This protein binds this small molecule.
Small molecule (SMILES): CC(=O)N[C@@H]1[C@@H](O)[C@H](O)[C@@H](CO)O[C@H]1O

Binding-site contacts:
Ligand atom C2 contacts residue ASN197 of chain 1.A at 2.5 Å.
Ligand atom C4 contacts residue ASN197 of chain 1.A at 4.2 Å.
Ligand atom C8 contacts residue ASN197 of chain 1.A at 4.5 Å.
Ligand atom C8 contacts residue PHE188 of chain 1.A at 3.5 Å (hydrophobic).
Ligand atom O5 contacts residue ASN197 of chain 1.A at 2.3 Å (h-bond).
Ligand atom C5 contacts residue ASN197 of chain 1.A at 3.7 Å.
Ligand atom O5 contacts residue SER199 of chain 1.A at 4.0 Å.
Ligand atom O6 contacts residue ASN197 of chain 1.A at 4.5 Å.
Ligand atom N2 contacts residue ASN197 of chain 1.A at 3.0 Å (h-bond).
Ligand atom C3 contacts residue ASN197 of chain 1.A at 3.8 Å.
Ligand atom O7 contacts residue ASN197 of chain 1.A at 4.2 Å.
Ligand atom C7 contacts residue ASN197 of chain 1.A at 3.9 Å.
Ligand atom C1 contacts residue ASN197 of chain 1.A at 1.4 Å.
Ligand atom C7 contacts residue PHE188 of chain 1.A at 4.3 Å (hydrophobic).
Ligand atom C1 contacts residue SER199 of chain 1.A at 4.0 Å.
Ligand atom C5 contacts residue SER199 of chain 1.A at 4.3 Å.

Sequence of chain 1.A:
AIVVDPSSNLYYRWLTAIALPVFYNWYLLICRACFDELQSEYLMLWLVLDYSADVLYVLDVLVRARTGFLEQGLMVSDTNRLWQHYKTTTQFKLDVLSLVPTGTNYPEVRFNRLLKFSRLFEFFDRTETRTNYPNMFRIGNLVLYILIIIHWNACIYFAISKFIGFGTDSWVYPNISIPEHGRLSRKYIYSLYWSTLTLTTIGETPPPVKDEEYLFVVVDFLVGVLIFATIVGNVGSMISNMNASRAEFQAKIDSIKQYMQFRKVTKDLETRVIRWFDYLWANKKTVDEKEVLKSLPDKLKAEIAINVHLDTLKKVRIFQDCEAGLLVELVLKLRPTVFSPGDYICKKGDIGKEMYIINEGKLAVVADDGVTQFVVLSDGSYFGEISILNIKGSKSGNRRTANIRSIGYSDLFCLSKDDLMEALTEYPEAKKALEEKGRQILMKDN